Binding-site contacts:
Ligand atom O7 contacts residue ASN654 of chain 1.A at 3.6 Å.
Ligand atom N2 contacts residue ASN654 of chain 1.A at 2.9 Å (h-bond).
Ligand atom C7 contacts residue ASN654 of chain 1.A at 3.5 Å.
Ligand atom C5 contacts residue ASN654 of chain 1.A at 3.6 Å.
Ligand atom O5 contacts residue ASN654 of chain 1.A at 2.4 Å (h-bond).
Ligand atom C8 contacts residue HIS652 of chain 1.A at 4.2 Å.
Ligand atom C1 contacts residue ASN654 of chain 1.A at 1.4 Å.
Ligand atom C4 contacts residue ASN654 of chain 1.A at 4.2 Å.
Ligand atom C3 contacts residue ASN654 of chain 1.A at 3.8 Å.
Ligand atom O6 contacts residue ASN654 of chain 1.A at 4.5 Å.
Ligand atom C2 contacts residue ASN654 of chain 1.A at 2.5 Å.

Sequence of chain 1.A:
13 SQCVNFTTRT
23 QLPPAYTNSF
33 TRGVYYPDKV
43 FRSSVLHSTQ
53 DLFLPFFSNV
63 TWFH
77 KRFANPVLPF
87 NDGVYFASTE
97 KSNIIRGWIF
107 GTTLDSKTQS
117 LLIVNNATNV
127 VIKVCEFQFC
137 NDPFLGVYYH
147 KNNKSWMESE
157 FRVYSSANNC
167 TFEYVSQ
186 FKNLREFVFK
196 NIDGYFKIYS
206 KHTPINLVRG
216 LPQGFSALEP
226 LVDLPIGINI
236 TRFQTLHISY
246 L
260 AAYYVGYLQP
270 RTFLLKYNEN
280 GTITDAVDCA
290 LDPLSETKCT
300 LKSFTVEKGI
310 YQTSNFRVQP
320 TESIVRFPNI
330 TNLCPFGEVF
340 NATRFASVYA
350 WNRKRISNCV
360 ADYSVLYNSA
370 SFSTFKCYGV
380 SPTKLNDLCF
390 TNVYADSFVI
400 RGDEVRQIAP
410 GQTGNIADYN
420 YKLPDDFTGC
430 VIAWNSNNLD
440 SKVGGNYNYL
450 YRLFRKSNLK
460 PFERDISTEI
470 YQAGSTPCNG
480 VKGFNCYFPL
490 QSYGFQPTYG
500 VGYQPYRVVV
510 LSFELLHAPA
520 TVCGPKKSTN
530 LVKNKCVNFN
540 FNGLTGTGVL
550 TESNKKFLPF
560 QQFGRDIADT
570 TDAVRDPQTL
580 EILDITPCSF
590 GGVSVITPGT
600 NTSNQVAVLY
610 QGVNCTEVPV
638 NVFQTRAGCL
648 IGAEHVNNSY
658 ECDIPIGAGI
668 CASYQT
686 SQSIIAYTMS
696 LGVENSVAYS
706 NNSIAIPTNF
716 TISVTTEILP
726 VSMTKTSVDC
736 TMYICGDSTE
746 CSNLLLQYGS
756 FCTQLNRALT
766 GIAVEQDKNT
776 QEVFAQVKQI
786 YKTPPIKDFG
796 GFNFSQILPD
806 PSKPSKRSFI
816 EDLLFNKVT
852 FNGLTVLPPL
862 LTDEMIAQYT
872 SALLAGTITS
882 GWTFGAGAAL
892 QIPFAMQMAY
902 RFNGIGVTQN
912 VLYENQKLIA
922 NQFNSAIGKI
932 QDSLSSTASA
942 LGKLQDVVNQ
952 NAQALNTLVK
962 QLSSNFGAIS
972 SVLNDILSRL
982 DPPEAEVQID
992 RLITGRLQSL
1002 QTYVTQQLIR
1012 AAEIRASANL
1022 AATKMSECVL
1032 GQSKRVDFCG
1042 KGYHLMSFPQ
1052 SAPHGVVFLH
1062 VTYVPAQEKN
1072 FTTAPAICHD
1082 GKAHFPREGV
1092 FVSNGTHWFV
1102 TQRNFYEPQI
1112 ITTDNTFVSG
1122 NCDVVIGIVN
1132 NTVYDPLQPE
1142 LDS

A small-molecule ligand and the protein it binds are described below.
Small molecule (SMILES): CC(=O)N[C@@H]1[C@@H](O)[C@H](O)[C@@H](CO)O[C@H]1O